Sequence of chain 1.K:
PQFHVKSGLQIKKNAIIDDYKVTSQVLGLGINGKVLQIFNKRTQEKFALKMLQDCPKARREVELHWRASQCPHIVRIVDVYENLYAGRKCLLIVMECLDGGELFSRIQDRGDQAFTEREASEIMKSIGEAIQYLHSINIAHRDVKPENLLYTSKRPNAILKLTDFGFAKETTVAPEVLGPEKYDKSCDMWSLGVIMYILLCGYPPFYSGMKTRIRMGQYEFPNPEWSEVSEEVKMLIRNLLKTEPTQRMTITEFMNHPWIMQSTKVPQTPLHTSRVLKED

Binding-site contacts:
Ligand atom N21 contacts residue LEU30 of chain 1.K at 3.9 Å.
Ligand atom N25 contacts residue THR166 of chain 1.K at 3.9 Å.
Ligand atom O26 contacts residue LEU153 of chain 1.K at 4.0 Å.
Ligand atom N22 contacts residue ASP167 of chain 1.K at 3.5 Å (salt-bridge).
Ligand atom C2 contacts residue GLY104 of chain 1.K at 3.7 Å.
Ligand atom C5 contacts residue GLY33 of chain 1.K at 4.0 Å.
Ligand atom C9 contacts residue LEU153 of chain 1.K at 3.9 Å (hydrophobic).
Ligand atom O26 contacts residue LEU101 of chain 1.K at 3.5 Å (h-bond).
Ligand atom C10 contacts residue ALA51 of chain 1.K at 3.6 Å (hydrophobic).
Ligand atom C7 contacts residue LEU30 of chain 1.K at 3.1 Å (hydrophobic).
Ligand atom C15 contacts residue LEU153 of chain 1.K at 3.7 Å (hydrophobic).
Ligand atom N24 contacts residue ASP167 of chain 1.K at 3.7 Å.
Ligand atom C19 contacts residue THR166 of chain 1.K at 3.7 Å.
Ligand atom C18 contacts residue LEU153 of chain 1.K at 3.5 Å (hydrophobic).
Ligand atom N21 contacts residue LEU101 of chain 1.K at 3.6 Å.
Ligand atom N24 contacts residue THR166 of chain 1.K at 3.2 Å (h-bond).
Ligand atom N23 contacts residue ALA51 of chain 1.K at 3.5 Å.
Ligand atom N21 contacts residue LEU153 of chain 1.K at 3.9 Å.
Ligand atom C7 contacts residue GLY31 of chain 1.K at 3.6 Å.
Ligand atom C4 contacts residue GLY104 of chain 1.K at 3.8 Å.
Ligand atom C16 contacts residue LEU153 of chain 1.K at 3.6 Å (hydrophobic).
Ligand atom C8 contacts residue THR166 of chain 1.K at 3.8 Å.
Ligand atom C11 contacts residue LEU30 of chain 1.K at 3.4 Å (hydrophobic).
Ligand atom C4 contacts residue LEU101 of chain 1.K at 3.6 Å (hydrophobic).
Ligand atom C5 contacts residue VAL38 of chain 1.K at 3.8 Å (hydrophobic).
Ligand atom C2 contacts residue ASP102 of chain 1.K at 3.6 Å.
Ligand atom C13 contacts residue VAL38 of chain 1.K at 3.7 Å (hydrophobic).
Ligand atom C3 contacts residue LEU30 of chain 1.K at 3.3 Å (hydrophobic).
Ligand atom C4 contacts residue ASP102 of chain 1.K at 3.4 Å.
Ligand atom N20 contacts residue HIS68 of chain 1.K at 3.8 Å.
Ligand atom C12 contacts residue LEU101 of chain 1.K at 3.9 Å (hydrophobic).
Ligand atom C6 contacts residue ASP167 of chain 1.K at 3.5 Å.
Ligand atom C6 contacts residue LYS53 of chain 1.K at 3.8 Å.
Ligand atom N23 contacts residue LEU101 of chain 1.K at 3.6 Å.
Ligand atom N20 contacts residue THR166 of chain 1.K at 3.4 Å (h-bond).
Ligand atom N22 contacts residue LYS53 of chain 1.K at 3.2 Å.
Ligand atom C19 contacts residue ASP167 of chain 1.K at 3.5 Å.
Ligand atom N23 contacts residue GLU99 of chain 1.K at 3.7 Å.
Ligand atom N20 contacts residue ASP167 of chain 1.K at 3.4 Å (salt-bridge).
Ligand atom N20 contacts residue MET98 of chain 1.K at 3.2 Å (h-bond).

A protein and the small-molecule ligand that binds it are described below.
Small molecule (SMILES): Nc1nccc(Nc2cc(-c3cc4ccccc4o3)c3[nH]ncc3c2)n1